Sequence of chain 2.A:
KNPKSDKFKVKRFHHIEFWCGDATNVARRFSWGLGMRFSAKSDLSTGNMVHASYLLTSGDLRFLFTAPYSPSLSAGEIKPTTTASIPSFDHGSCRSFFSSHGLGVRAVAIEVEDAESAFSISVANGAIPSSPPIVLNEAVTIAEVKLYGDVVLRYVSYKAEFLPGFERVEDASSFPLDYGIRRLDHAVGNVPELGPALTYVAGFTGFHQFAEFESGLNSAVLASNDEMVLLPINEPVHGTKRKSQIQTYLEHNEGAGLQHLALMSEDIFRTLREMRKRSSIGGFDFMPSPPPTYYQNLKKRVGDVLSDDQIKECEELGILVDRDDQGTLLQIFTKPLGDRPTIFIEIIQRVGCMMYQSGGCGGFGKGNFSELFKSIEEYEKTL

The small molecule below binds the protein below.
Small molecule (SMILES): O=C1C(O)=C(C2CCC(c3ccc(Cl)cc3)CC2)C(=O)c2ccccc21

Binding-site contacts:
Ligand atom C6 contacts residue VAL241 of chain 2.A at 3.7 Å (hydrophobic).
Ligand atom C14 contacts residue PHE353 of chain 2.A at 3.9 Å (hydrophobic).
Ligand atom C4 contacts residue CO1 of chain 2.B at 2.8 Å.
Ligand atom C3 contacts residue HIS280 of chain 2.A at 3.9 Å.
Ligand atom O2 contacts residue HIS280 of chain 2.A at 3.4 Å (h-bond).
Ligand atom O2 contacts residue HIS198 of chain 2.A at 3.3 Å (h-bond).
Ligand atom O2 contacts residue CO1 of chain 2.B at 2.2 Å.
Ligand atom C4 contacts residue HIS280 of chain 2.A at 3.9 Å.
Ligand atom C14 contacts residue GLY392 of chain 2.A at 3.6 Å.
Ligand atom C13 contacts residue PHE396 of chain 2.A at 3.8 Å (hydrophobic).
Ligand atom C6 contacts residue SER239 of chain 2.A at 3.9 Å.
Ligand atom C21 contacts residue ASN395 of chain 2.A at 3.5 Å.
Ligand atom C7 contacts residue GLU224 of chain 2.A at 3.2 Å.
Ligand atom O6 contacts residue HIS280 of chain 2.A at 3.2 Å (h-bond).
Ligand atom C22 contacts residue ASN395 of chain 2.A at 3.7 Å.
Ligand atom C5 contacts residue PHE391 of chain 2.A at 3.5 Å (hydrophobic).
Ligand atom O1 contacts residue LYS393 of chain 2.A at 3.9 Å.
Ligand atom C3 contacts residue CO1 of chain 2.B at 2.9 Å.
Ligand atom C15 contacts residue PHE391 of chain 2.A at 3.5 Å (hydrophobic).
Ligand atom C10 contacts residue PHE391 of chain 2.A at 3.5 Å (hydrophobic).
Ligand atom C19 contacts residue LEU340 of chain 2.A at 3.6 Å (hydrophobic).
Ligand atom C18 contacts residue LEU340 of chain 2.A at 3.9 Å (hydrophobic).
Ligand atom C6 contacts residue GLU224 of chain 2.A at 3.8 Å.
Ligand atom C2 contacts residue PHE391 of chain 2.A at 3.6 Å (hydrophobic).
Ligand atom C11 contacts residue PHE396 of chain 2.A at 3.7 Å (hydrophobic).
Ligand atom C16 contacts residue PHE353 of chain 2.A at 3.8 Å (hydrophobic).
Ligand atom C4 contacts residue PHE391 of chain 2.A at 3.7 Å (hydrophobic).
Ligand atom C15 contacts residue GLY392 of chain 2.A at 3.5 Å.
Ligand atom C8 contacts residue SER239 of chain 2.A at 3.4 Å.
Ligand atom C18 contacts residue PHE353 of chain 2.A at 3.6 Å (hydrophobic).
Ligand atom O2 contacts residue VAL200 of chain 2.A at 3.8 Å.
Ligand atom C8 contacts residue GLU224 of chain 2.A at 3.9 Å.
Ligand atom C7 contacts residue SER239 of chain 2.A at 3.1 Å.
Ligand atom C3 contacts residue PHE391 of chain 2.A at 3.6 Å (hydrophobic).
Ligand atom O6 contacts residue PHE353 of chain 2.A at 3.5 Å.
Ligand atom O6 contacts residue CO1 of chain 2.B at 2.1 Å.
Ligand atom C12 contacts residue PHE396 of chain 2.A at 3.8 Å (hydrophobic).
Ligand atom O1 contacts residue PHE396 of chain 2.A at 3.6 Å.
Ligand atom C5 contacts residue PRO252 of chain 2.A at 3.7 Å (hydrophobic).
Ligand atom O6 contacts residue GLU366 of chain 2.A at 3.2 Å (salt-bridge).